Sequence of chain 1.A:
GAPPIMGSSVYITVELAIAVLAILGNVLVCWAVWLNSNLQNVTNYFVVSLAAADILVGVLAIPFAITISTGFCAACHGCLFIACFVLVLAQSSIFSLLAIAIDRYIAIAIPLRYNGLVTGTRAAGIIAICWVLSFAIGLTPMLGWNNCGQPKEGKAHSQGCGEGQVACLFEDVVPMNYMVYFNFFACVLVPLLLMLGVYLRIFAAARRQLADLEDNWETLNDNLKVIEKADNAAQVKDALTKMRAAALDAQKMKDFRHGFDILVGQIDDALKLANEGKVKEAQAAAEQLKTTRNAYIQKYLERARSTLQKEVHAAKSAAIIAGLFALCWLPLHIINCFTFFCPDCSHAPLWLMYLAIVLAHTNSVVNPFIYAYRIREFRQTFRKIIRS

A protein and the small-molecule ligand that binds it are described below.
Small molecule (SMILES): CC(C)CCC[C@@H](C)[C@H]1CC[C@H]2[C@@H]3CC=C4C[C@@H](O)CC[C@]4(C)[C@H]3CC[C@]12C

Binding-site contacts:
Ligand atom O1 contacts residue GLN172 of chain 1.A at 4.4 Å.
Ligand atom C2 contacts residue OLC1 of chain 1.L at 3.4 Å.
Ligand atom C3 contacts residue ALA81 of chain 1.A at 4.3 Å (hydrophobic).
Ligand atom C12 contacts residue OLC1 of chain 1.L at 4.2 Å.
Ligand atom C11 contacts residue OLC1 of chain 1.L at 4.1 Å.
Ligand atom C19 contacts residue GLY85 of chain 1.A at 3.8 Å.
Ligand atom C2 contacts residue ALA81 of chain 1.A at 4.2 Å (hydrophobic).
Ligand atom C7 contacts residue GLY85 of chain 1.A at 4.2 Å.
Ligand atom C19 contacts residue ILE89 of chain 1.A at 4.0 Å (hydrophobic).
Ligand atom C21 contacts residue PHE71 of chain 1.A at 4.5 Å (hydrophobic).
Ligand atom C18 contacts residue PHE88 of chain 1.A at 4.3 Å (hydrophobic).
Ligand atom C26 contacts residue OLC1 of chain 1.L at 3.6 Å.
Ligand atom C4 contacts residue GLY85 of chain 1.A at 3.8 Å.
Ligand atom O1 contacts residue ALA81 of chain 1.A at 3.6 Å.
Ligand atom C2 contacts residue PHE79 of chain 1.A at 4.3 Å (hydrophobic).
Ligand atom C19 contacts residue PHE79 of chain 1.A at 4.2 Å (hydrophobic).
Ligand atom C6 contacts residue GLY85 of chain 1.A at 3.9 Å.
Ligand atom C21 contacts residue OLC1 of chain 1.L at 4.0 Å.
Ligand atom C1 contacts residue OLC1 of chain 1.L at 3.6 Å.
Ligand atom C18 contacts residue ILE89 of chain 1.A at 3.6 Å (hydrophobic).
Ligand atom C5 contacts residue GLY85 of chain 1.A at 3.9 Å.
Ligand atom C3 contacts residue ALA82 of chain 1.A at 4.3 Å (hydrophobic).
Ligand atom C18 contacts residue PHE71 of chain 1.A at 4.3 Å (hydrophobic).
Ligand atom O1 contacts residue ALA82 of chain 1.A at 3.2 Å (h-bond).
Ligand atom C4 contacts residue ALA82 of chain 1.A at 4.3 Å (hydrophobic).
Ligand atom C12 contacts residue ILE89 of chain 1.A at 4.4 Å (hydrophobic).